The protein below binds the small molecule below.
Small molecule (SMILES): CC(=O)N[C@@H]1[C@@H](O)[C@H](O)[C@@H](CO)O[C@H]1O

Binding-site contacts:
Ligand atom C8 contacts residue ALA530 of chain 1.A at 4.3 Å (hydrophobic).
Ligand atom C1 contacts residue ASN295 of chain 1.A at 1.4 Å.
Ligand atom C7 contacts residue ALA530 of chain 1.A at 4.1 Å (hydrophobic).
Ligand atom N2 contacts residue ASN295 of chain 1.A at 2.9 Å (h-bond).
Ligand atom O7 contacts residue ASN295 of chain 1.A at 3.6 Å.
Ligand atom C2 contacts residue ASN295 of chain 1.A at 2.4 Å.
Ligand atom C5 contacts residue ASN295 of chain 1.A at 3.6 Å.
Ligand atom O5 contacts residue ASN295 of chain 1.A at 2.3 Å (h-bond).
Ligand atom O7 contacts residue ALA530 of chain 1.A at 3.5 Å.
Ligand atom C4 contacts residue ASN295 of chain 1.A at 4.1 Å.
Ligand atom C7 contacts residue ASN295 of chain 1.A at 3.5 Å.
Ligand atom C3 contacts residue ASN295 of chain 1.A at 3.7 Å.

Sequence of chain 1.A:
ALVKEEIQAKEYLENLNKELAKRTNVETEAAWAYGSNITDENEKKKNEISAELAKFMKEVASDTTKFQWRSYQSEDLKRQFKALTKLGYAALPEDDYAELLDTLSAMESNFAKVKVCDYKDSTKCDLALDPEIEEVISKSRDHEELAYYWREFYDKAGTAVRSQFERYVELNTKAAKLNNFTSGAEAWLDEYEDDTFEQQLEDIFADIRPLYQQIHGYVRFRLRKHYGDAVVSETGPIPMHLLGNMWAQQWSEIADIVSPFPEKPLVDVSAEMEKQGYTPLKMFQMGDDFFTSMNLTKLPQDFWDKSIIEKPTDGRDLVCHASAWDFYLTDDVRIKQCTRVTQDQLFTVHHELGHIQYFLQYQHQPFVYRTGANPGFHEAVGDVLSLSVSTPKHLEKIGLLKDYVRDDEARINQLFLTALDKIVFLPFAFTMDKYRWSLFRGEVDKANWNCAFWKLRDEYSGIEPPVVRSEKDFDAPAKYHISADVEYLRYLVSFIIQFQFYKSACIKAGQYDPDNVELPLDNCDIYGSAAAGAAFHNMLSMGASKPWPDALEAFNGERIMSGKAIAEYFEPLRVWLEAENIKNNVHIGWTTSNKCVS